Sequence of chain 2.A:
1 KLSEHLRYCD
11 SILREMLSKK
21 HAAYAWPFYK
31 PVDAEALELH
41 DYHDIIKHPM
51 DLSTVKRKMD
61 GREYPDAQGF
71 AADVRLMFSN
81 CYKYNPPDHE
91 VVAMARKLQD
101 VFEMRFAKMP

Binding-site contacts:
Ligand atom C1 contacts residue VAL32 of chain 1.A at 3.5 Å (hydrophobic).
Ligand atom C7 contacts residue HIS89 of chain 1.A at 3.8 Å.
Ligand atom CB contacts residue TYR24 of chain 2.A at 3.9 Å (hydrophobic).
Ligand atom CE1 contacts residue ALA23 of chain 2.A at 3.7 Å (hydrophobic).
Ligand atom CB contacts residue GLU90 of chain 1.A at 3.6 Å.
Ligand atom C3 contacts residue PHE28 of chain 1.A at 3.6 Å (hydrophobic).
Ligand atom C7 contacts residue ASN85 of chain 1.A at 3.7 Å.
Ligand atom C3 contacts residue VAL32 of chain 1.A at 3.6 Å (hydrophobic).
Ligand atom CA contacts residue LEU39 of chain 1.A at 3.9 Å (hydrophobic).
Ligand atom C4 contacts residue LEU37 of chain 1.A at 3.9 Å (hydrophobic).
Ligand atom C contacts residue LEU37 of chain 1.A at 3.9 Å (hydrophobic).
Ligand atom N1 contacts residue VAL32 of chain 1.A at 3.9 Å.
Ligand atom N2 contacts residue ASN85 of chain 1.A at 3.0 Å (h-bond).
Ligand atom CD1 contacts residue GLU90 of chain 1.A at 3.3 Å.
Ligand atom CE2 contacts residue TYR24 of chain 2.A at 3.9 Å (hydrophobic).
Ligand atom CD1 contacts residue ALA23 of chain 2.A at 3.8 Å (hydrophobic).
Ligand atom C4 contacts residue LEU39 of chain 1.A at 3.8 Å (hydrophobic).
Ligand atom CD1 contacts residue TYR24 of chain 2.A at 3.8 Å (hydrophobic).
Ligand atom OD1 contacts residue LEU37 of chain 1.A at 3.5 Å.
Ligand atom CG contacts residue TYR24 of chain 2.A at 3.7 Å (hydrophobic).
Ligand atom N3 contacts residue VAL32 of chain 1.A at 3.8 Å.
Ligand atom CZ contacts residue TYR24 of chain 2.A at 4.0 Å (hydrophobic).
Ligand atom CE1 contacts residue TYR24 of chain 2.A at 3.9 Å (hydrophobic).
Ligand atom O contacts residue HIS89 of chain 1.A at 2.7 Å (h-bond).
Ligand atom O contacts residue ALA36 of chain 1.A at 3.8 Å.
Ligand atom O contacts residue TRP26 of chain 1.A at 3.7 Å.
Ligand atom O contacts residue LEU37 of chain 1.A at 3.4 Å.
Ligand atom CD2 contacts residue TRP26 of chain 1.A at 3.9 Å (hydrophobic).
Ligand atom CA contacts residue LEU37 of chain 1.A at 3.7 Å (hydrophobic).
Ligand atom N1 contacts residue ASN85 of chain 1.A at 3.5 Å (h-bond).
Ligand atom C contacts residue HIS89 of chain 1.A at 3.7 Å.
Ligand atom CB contacts residue LEU37 of chain 1.A at 4.0 Å (hydrophobic).
Ligand atom CD2 contacts residue TYR24 of chain 2.A at 3.7 Å (hydrophobic).
Ligand atom C3 contacts residue PRO27 of chain 1.A at 3.5 Å (hydrophobic).
Ligand atom N1 contacts residue CYS81 of chain 1.A at 3.8 Å.
Ligand atom N contacts residue LEU37 of chain 1.A at 3.5 Å.
Ligand atom O contacts residue LYS97 of chain 2.A at 3.5 Å.
Ligand atom CD1 contacts residue MET94 of chain 1.A at 3.5 Å (hydrophobic).
Ligand atom O contacts residue LEU39 of chain 1.A at 3.8 Å.
Ligand atom CG contacts residue GLU90 of chain 1.A at 3.8 Å.

Sequence of chain 1.A:
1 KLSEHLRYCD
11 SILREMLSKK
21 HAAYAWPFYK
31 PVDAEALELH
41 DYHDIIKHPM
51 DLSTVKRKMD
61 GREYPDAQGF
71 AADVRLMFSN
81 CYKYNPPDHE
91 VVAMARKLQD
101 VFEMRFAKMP

The protein below binds the small molecule below.
Small molecule (SMILES): CC[C@H](NC(=O)[C@H](C)N)C(=O)N[C@@H](CCCCc1n[nH]c(C)n1)C(=O)N[C@H](C(=O)N[C@@H](CC(C)C)C(=O)N[C@@H](CCCN)C(=O)N[C@@H](CC(=O)O)C(=O)N[C@@H](CC(N)=O)C(=O)N[C@H](C=O)Cc1ccc(O)cc1)C(C)C